Sequence of chain 55.B:
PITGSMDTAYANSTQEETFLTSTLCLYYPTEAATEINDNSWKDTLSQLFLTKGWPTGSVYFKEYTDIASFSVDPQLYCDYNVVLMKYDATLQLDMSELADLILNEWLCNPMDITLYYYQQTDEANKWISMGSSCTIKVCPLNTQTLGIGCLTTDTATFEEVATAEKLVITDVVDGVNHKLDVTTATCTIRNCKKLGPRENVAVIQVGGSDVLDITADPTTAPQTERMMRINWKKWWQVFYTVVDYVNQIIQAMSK

Binding-site contacts:
Ligand atom C7 contacts residue ASN12 of chain 55.B at 3.9 Å.
Ligand atom C2 contacts residue ASN12 of chain 55.B at 3.2 Å.
Ligand atom O7 contacts residue ASN12 of chain 55.B at 3.7 Å.
Ligand atom C5 contacts residue ASN12 of chain 55.B at 4.1 Å.
Ligand atom O5 contacts residue ASN12 of chain 55.B at 2.7 Å (h-bond).
Ligand atom C1 contacts residue ASN12 of chain 55.B at 2.2 Å.
Ligand atom N2 contacts residue ASN12 of chain 55.B at 3.8 Å.

The small molecule below binds the protein below.
Small molecule (SMILES): CC(=O)N[C@H]1[C@H](O[C@H]2[C@H](O)[C@@H](NC(C)=O)CO[C@@H]2CO)O[C@H](CO)[C@@H](O)[C@@H]1O